A protein and the small-molecule ligand that binds it are described below.
Small molecule (SMILES): CC(=O)N[C@H]1[C@H](O[C@H]2[C@H](O)[C@@H](NC(C)=O)CO[C@@H]2CO)O[C@H](CO)[C@@H](O[C@@H]2O[C@H](CO[C@H]3O[C@H](CO)[C@@H](O)[C@H](O)[C@@H]3O)[C@@H](O)[C@H](O[C@H]3O[C@H](CO)[C@@H](O)[C@H](O)[C@@H]3O)[C@@H]2O)[C@@H]1O

Binding-site contacts:
Ligand atom N2 contacts residue ASN332 of chain 1.A at 3.1 Å (h-bond).
Ligand atom N2 contacts residue SER333 of chain 1.A at 4.1 Å.
Ligand atom C7 contacts residue ASN332 of chain 1.A at 4.3 Å.
Ligand atom O6 contacts residue NAG2 of chain 1.Z at 3.9 Å.
Ligand atom O4 contacts residue NAG2 of chain 1.Z at 3.3 Å (h-bond).
Ligand atom C4 contacts residue NAG2 of chain 1.Z at 3.8 Å.
Ligand atom C8 contacts residue GLY335 of chain 1.A at 4.2 Å.
Ligand atom C8 contacts residue THR341 of chain 1.A at 2.5 Å.
Ligand atom C6 contacts residue NAG2 of chain 1.Z at 3.9 Å.
Ligand atom C4 contacts residue NAG1 of chain 1.Z at 4.4 Å.
Ligand atom C4 contacts residue ASN332 of chain 1.A at 4.2 Å.
Ligand atom C5 contacts residue NAG2 of chain 1.Z at 3.3 Å.
Ligand atom C3 contacts residue ASN332 of chain 1.A at 3.9 Å.
Ligand atom O5 contacts residue NAG2 of chain 1.Z at 4.4 Å.
Ligand atom O7 contacts residue LYS88 of chain 1.H at 4.3 Å.
Ligand atom C2 contacts residue ASN332 of chain 1.A at 2.6 Å.
Ligand atom C1 contacts residue SER333 of chain 1.A at 4.3 Å.
Ligand atom C2 contacts residue NAG2 of chain 1.Z at 4.1 Å.
Ligand atom C6 contacts residue NAG1 of chain 1.Z at 3.6 Å.
Ligand atom C1 contacts residue NAG2 of chain 1.Z at 4.4 Å.
Ligand atom O6 contacts residue ASN332 of chain 1.A at 4.4 Å.
Ligand atom C1 contacts residue ASN332 of chain 1.A at 1.4 Å.
Ligand atom O7 contacts residue THR341 of chain 1.A at 4.3 Å.
Ligand atom C5 contacts residue NAG1 of chain 1.Z at 4.3 Å.
Ligand atom O2 contacts residue NAG2 of chain 1.Z at 3.7 Å.
Ligand atom C3 contacts residue NAG2 of chain 1.Z at 4.2 Å.
Ligand atom O6 contacts residue NAG2 of chain 1.Z at 4.3 Å.
Ligand atom O5 contacts residue NAG1 of chain 1.Z at 3.9 Å.
Ligand atom O6 contacts residue NAG1 of chain 1.Z at 2.6 Å (h-bond).
Ligand atom C7 contacts residue THR341 of chain 1.A at 3.8 Å.
Ligand atom O5 contacts residue ASN332 of chain 1.A at 2.2 Å (h-bond).
Ligand atom C5 contacts residue ASN332 of chain 1.A at 3.5 Å.

Sequence of chain 1.A:
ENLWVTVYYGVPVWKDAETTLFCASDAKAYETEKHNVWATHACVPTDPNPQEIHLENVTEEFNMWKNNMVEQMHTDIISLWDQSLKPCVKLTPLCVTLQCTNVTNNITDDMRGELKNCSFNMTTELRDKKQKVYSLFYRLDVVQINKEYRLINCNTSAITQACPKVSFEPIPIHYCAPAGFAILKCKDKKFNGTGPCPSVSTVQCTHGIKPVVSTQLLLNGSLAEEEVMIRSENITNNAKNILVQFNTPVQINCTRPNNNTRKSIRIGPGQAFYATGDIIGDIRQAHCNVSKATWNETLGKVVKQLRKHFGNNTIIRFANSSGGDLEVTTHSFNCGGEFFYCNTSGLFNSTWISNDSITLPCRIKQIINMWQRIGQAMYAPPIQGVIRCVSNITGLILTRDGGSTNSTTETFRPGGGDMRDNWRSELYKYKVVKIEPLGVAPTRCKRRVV

Sequence of chain 1.H:
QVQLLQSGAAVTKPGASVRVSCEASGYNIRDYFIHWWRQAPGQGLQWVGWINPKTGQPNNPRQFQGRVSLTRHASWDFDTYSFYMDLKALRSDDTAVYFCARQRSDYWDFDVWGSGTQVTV